Sequence of chain 1.A:
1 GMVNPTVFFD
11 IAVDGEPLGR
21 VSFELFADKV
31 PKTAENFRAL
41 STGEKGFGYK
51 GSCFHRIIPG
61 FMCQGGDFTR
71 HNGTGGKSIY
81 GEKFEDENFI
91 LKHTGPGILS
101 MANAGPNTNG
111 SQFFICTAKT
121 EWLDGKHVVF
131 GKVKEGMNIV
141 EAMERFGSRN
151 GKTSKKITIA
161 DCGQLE

Sequence of chain 1.E:
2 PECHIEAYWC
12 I

Binding-site contacts:
Ligand atom NB contacts residue CYS4 of chain 1.E at 3.7 Å.
Ligand atom CD contacts residue GLU7 of chain 1.E at 4.3 Å.
Ligand atom CE contacts residue ALA8 of chain 1.E at 3.8 Å (hydrophobic).
Ligand atom OB contacts residue ALA8 of chain 1.E at 4.1 Å.
Ligand atom CA contacts residue GLU7 of chain 1.E at 4.2 Å.
Ligand atom CH contacts residue CYS11 of chain 1.E at 1.8 Å (hydrophobic).
Ligand atom CC contacts residue GLU7 of chain 1.E at 3.6 Å.
Ligand atom CF contacts residue GLU7 of chain 1.E at 4.2 Å.
Ligand atom CG contacts residue ILE12 of chain 1.E at 4.4 Å (hydrophobic).
Ligand atom CK contacts residue CYS4 of chain 1.E at 1.8 Å (hydrophobic).
Ligand atom OB contacts residue CYS11 of chain 1.E at 3.4 Å (h-bond).
Ligand atom NB contacts residue GLU7 of chain 1.E at 2.8 Å (salt-bridge).
Ligand atom CJ contacts residue CYS4 of chain 1.E at 2.9 Å (hydrophobic).
Ligand atom CG contacts residue CYS11 of chain 1.E at 2.5 Å (hydrophobic).
Ligand atom OA contacts residue CYS4 of chain 1.E at 3.2 Å (h-bond).
Ligand atom CC contacts residue ALA8 of chain 1.E at 4.2 Å (hydrophobic).
Ligand atom CD contacts residue ALA8 of chain 1.E at 3.9 Å (hydrophobic).
Ligand atom CJ contacts residue GLU7 of chain 1.E at 3.7 Å.
Ligand atom CK contacts residue GLY105 of chain 1.A at 4.5 Å.
Ligand atom CE contacts residue GLU7 of chain 1.E at 4.3 Å.
Ligand atom CK contacts residue PRO2 of chain 1.E at 4.1 Å (hydrophobic).
Ligand atom CJ contacts residue LYS126 of chain 1.A at 4.3 Å.
Ligand atom CB contacts residue GLU7 of chain 1.E at 3.6 Å.
Ligand atom CC contacts residue CYS4 of chain 1.E at 4.1 Å (hydrophobic).
Ligand atom OA contacts residue LYS126 of chain 1.A at 3.2 Å.
Ligand atom CD contacts residue CYS4 of chain 1.E at 3.9 Å (hydrophobic).
Ligand atom CF contacts residue CYS11 of chain 1.E at 4.0 Å (hydrophobic).
Ligand atom OB contacts residue ILE12 of chain 1.E at 3.6 Å.
Ligand atom NA contacts residue CYS11 of chain 1.E at 3.0 Å (h-bond).
Ligand atom CK contacts residue GLU7 of chain 1.E at 3.7 Å.
Ligand atom CF contacts residue ALA8 of chain 1.E at 4.4 Å (hydrophobic).

This protein binds this small molecule.
Small molecule (SMILES): CC(=O)Nc1ccc(NC(C)=O)cc1